Binding-site contacts:
Ligand atom C2 contacts residue ASN12 of chain 6.G at 3.3 Å.
Ligand atom C1 contacts residue ASN12 of chain 6.G at 2.2 Å.
Ligand atom N2 contacts residue ASN12 of chain 6.G at 3.8 Å.
Ligand atom O7 contacts residue ASN12 of chain 6.G at 3.6 Å.
Ligand atom O5 contacts residue ASN12 of chain 6.G at 2.7 Å (h-bond).
Ligand atom C7 contacts residue ASN12 of chain 6.G at 3.9 Å.
Ligand atom C5 contacts residue ASN12 of chain 6.G at 4.1 Å.

A protein and the small-molecule ligand that binds it are described below.
Small molecule (SMILES): CC(=O)N[C@H]1[C@H](O[C@H]2[C@H](O)[C@@H](NC(C)=O)CO[C@@H]2CO)O[C@H](CO)[C@@H](O)[C@@H]1O

Sequence of chain 6.G:
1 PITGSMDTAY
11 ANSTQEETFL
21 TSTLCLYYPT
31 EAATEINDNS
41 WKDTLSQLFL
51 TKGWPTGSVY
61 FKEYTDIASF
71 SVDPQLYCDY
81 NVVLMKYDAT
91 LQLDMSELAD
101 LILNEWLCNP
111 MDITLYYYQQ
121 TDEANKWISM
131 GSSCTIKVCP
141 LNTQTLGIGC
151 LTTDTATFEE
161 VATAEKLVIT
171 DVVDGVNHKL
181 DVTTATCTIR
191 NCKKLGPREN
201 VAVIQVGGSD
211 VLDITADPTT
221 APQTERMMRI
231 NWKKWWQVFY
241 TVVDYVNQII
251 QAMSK